Sequence of chain 1.B:
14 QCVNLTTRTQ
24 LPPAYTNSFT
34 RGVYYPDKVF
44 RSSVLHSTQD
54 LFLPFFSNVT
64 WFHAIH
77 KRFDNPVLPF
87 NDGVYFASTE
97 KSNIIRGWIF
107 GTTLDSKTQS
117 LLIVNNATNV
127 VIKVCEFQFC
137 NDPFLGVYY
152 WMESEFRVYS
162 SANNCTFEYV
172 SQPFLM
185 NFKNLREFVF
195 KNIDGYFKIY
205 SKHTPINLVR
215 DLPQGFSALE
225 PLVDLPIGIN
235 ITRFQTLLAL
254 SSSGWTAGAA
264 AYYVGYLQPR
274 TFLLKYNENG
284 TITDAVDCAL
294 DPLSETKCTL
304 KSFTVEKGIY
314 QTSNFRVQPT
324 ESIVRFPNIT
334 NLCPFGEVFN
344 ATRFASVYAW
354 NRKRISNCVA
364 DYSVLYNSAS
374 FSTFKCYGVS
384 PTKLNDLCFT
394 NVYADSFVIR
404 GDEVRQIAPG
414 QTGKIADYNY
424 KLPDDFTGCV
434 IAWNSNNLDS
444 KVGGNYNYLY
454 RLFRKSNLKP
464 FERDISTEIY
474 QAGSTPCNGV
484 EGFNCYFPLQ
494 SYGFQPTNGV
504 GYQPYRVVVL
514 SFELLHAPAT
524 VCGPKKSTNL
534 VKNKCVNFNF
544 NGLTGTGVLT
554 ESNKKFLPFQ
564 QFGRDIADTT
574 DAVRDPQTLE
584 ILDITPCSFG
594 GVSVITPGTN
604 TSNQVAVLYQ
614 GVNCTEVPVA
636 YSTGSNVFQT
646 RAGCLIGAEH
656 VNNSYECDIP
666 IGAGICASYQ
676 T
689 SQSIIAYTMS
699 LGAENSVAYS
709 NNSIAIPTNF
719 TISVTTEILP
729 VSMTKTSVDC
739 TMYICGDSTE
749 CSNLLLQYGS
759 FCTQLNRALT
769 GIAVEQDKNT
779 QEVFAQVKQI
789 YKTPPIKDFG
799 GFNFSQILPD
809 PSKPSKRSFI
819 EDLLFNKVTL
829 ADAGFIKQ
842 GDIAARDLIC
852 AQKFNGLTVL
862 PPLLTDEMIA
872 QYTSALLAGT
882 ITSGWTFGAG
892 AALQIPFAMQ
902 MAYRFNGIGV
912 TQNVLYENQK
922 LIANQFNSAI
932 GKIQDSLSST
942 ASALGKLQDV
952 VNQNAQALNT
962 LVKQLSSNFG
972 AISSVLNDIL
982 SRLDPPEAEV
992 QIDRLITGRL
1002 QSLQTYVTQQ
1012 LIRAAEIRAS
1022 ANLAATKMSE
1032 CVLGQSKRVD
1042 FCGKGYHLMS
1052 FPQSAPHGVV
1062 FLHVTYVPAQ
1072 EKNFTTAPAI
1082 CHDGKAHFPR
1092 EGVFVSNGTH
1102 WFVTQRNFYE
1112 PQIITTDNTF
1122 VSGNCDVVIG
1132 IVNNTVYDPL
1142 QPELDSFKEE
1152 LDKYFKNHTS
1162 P

Sequence of chain 1.A:
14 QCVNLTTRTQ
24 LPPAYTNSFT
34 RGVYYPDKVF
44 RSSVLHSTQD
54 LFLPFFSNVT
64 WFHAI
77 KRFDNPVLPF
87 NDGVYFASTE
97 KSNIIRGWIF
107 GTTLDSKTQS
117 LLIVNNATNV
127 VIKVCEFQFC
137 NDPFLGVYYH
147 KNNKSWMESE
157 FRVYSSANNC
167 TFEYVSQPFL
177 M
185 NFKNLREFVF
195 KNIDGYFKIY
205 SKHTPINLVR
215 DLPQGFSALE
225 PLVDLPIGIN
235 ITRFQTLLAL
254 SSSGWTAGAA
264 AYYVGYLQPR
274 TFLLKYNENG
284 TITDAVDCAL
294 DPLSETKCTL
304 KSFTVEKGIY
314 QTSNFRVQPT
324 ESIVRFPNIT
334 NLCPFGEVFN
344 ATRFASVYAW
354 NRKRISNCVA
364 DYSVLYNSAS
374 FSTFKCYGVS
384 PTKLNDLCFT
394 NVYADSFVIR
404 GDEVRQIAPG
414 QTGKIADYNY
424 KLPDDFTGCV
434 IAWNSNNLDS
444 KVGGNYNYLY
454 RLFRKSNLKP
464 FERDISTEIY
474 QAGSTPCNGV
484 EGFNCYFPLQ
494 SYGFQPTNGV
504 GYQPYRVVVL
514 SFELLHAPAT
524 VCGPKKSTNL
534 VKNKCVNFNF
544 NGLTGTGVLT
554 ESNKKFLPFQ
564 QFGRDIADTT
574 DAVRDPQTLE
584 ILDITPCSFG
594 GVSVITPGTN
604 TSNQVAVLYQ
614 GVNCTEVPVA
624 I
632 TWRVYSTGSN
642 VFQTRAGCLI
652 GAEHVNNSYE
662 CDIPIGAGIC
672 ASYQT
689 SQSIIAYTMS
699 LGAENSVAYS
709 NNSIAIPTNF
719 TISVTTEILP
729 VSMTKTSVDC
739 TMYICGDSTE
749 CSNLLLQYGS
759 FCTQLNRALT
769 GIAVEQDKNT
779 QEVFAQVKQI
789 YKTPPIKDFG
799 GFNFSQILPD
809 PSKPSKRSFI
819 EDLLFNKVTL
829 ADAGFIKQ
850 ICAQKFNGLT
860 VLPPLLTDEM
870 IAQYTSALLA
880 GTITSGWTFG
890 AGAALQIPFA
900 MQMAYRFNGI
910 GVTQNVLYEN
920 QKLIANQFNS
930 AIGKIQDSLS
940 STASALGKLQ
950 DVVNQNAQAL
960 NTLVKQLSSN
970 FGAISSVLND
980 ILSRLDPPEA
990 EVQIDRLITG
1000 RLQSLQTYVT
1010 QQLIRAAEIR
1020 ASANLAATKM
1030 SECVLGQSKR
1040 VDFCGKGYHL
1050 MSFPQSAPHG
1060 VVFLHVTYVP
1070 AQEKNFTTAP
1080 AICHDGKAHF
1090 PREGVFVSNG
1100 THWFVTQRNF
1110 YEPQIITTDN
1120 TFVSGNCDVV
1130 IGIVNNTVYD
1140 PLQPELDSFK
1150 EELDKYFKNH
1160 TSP

Binding-site contacts:
Ligand atom C5 contacts residue ASN282 of chain 1.B at 3.7 Å.
Ligand atom C1 contacts residue ASN282 of chain 1.B at 3.4 Å.
Ligand atom C8 contacts residue LYS558 of chain 1.A at 4.2 Å.
Ligand atom C6 contacts residue ASN282 of chain 1.B at 4.5 Å.
Ligand atom O7 contacts residue LYS558 of chain 1.A at 4.5 Å.
Ligand atom O6 contacts residue ASN282 of chain 1.B at 4.2 Å.
Ligand atom O5 contacts residue ASN282 of chain 1.B at 3.6 Å (h-bond).

This protein binds this small molecule.
Small molecule (SMILES): CC(=O)N[C@@H]1[C@@H](O)[C@H](O)[C@@H](CO)O[C@H]1O